The protein below binds the small molecule below.
Small molecule (SMILES): OC[C@H]1O[C@H](O[C@H]2[C@H](O)[C@@H](O)[C@@H](O[C@H]3[C@H](O)[C@@H](O)[C@@H](O[C@H]4[C@H](O)[C@@H](O)[C@@H](O)O[C@@H]4CO)O[C@@H]3CO)O[C@@H]2CO)[C@H](O)[C@@H](O)[C@@H]1O

Binding-site contacts:
Ligand atom O6 contacts residue ARG345 of chain 1.A at 3.0 Å.
Ligand atom O2 contacts residue ALA64 of chain 1.A at 3.3 Å.
Ligand atom O6 contacts residue GLU154 of chain 1.A at 2.7 Å (salt-bridge).
Ligand atom C2 contacts residue ARG67 of chain 1.A at 3.5 Å.
Ligand atom O2 contacts residue ARG67 of chain 1.A at 2.6 Å (salt-bridge).
Ligand atom O2 contacts residue GLU45 of chain 1.A at 3.6 Å (salt-bridge).
Ligand atom O1 contacts residue LYS43 of chain 1.A at 3.4 Å.
Ligand atom O6 contacts residue PRO155 of chain 1.A at 3.4 Å.
Ligand atom O4 contacts residue TRP341 of chain 1.A at 3.1 Å.
Ligand atom O2 contacts residue TYR342 of chain 1.A at 2.5 Å (h-bond).
Ligand atom O3 contacts residue ASP66 of chain 1.A at 2.7 Å (salt-bridge).
Ligand atom O3 contacts residue LYS16 of chain 1.A at 3.2 Å (salt-bridge).
Ligand atom O3 contacts residue GLU45 of chain 1.A at 3.3 Å.
Ligand atom O3 contacts residue TRP63 of chain 1.A at 3.5 Å (h-bond).
Ligand atom C5 contacts residue TRP341 of chain 1.A at 3.6 Å (hydrophobic).
Ligand atom O4 contacts residue TRP231 of chain 1.A at 3.1 Å.
Ligand atom O3 contacts residue ALA64 of chain 1.A at 3.3 Å.
Ligand atom O2 contacts residue GLU112 of chain 1.A at 3.6 Å (salt-bridge).
Ligand atom C6 contacts residue TRP341 of chain 1.A at 3.5 Å (hydrophobic).
Ligand atom C1 contacts residue GLU45 of chain 1.A at 3.5 Å.
Ligand atom C2 contacts residue TRP63 of chain 1.A at 3.5 Å (hydrophobic).
Ligand atom C2 contacts residue ASP66 of chain 1.A at 3.2 Å.
Ligand atom O2 contacts residue GLU46 of chain 1.A at 3.1 Å (salt-bridge).
Ligand atom C6 contacts residue TYR342 of chain 1.A at 3.5 Å (hydrophobic).
Ligand atom O2 contacts residue ASP66 of chain 1.A at 2.4 Å (salt-bridge).
Ligand atom O6 contacts residue TYR156 of chain 1.A at 3.2 Å (h-bond).
Ligand atom O4 contacts residue TYR156 of chain 1.A at 3.1 Å.
Ligand atom O4 contacts residue GLU45 of chain 1.A at 3.6 Å (salt-bridge).
Ligand atom O3 contacts residue TRP231 of chain 1.A at 3.4 Å.
Ligand atom C3 contacts residue ARG67 of chain 1.A at 3.6 Å.
Ligand atom C6 contacts residue GLU154 of chain 1.A at 3.1 Å.
Ligand atom C6 contacts residue TYR156 of chain 1.A at 3.0 Å (hydrophobic).
Ligand atom O2 contacts residue LYS43 of chain 1.A at 2.9 Å.
Ligand atom O4 contacts residue GLU46 of chain 1.A at 3.2 Å (salt-bridge).
Ligand atom C2 contacts residue GLU45 of chain 1.A at 3.0 Å.
Ligand atom O4 contacts residue ASP15 of chain 1.A at 2.8 Å (salt-bridge).
Ligand atom O3 contacts residue GLU112 of chain 1.A at 2.7 Å (salt-bridge).
Ligand atom O2 contacts residue TRP63 of chain 1.A at 3.2 Å (h-bond).
Ligand atom O3 contacts residue ARG67 of chain 1.A at 3.0 Å (salt-bridge).
Ligand atom C3 contacts residue ASP66 of chain 1.A at 3.4 Å.

Sequence of chain 1.A:
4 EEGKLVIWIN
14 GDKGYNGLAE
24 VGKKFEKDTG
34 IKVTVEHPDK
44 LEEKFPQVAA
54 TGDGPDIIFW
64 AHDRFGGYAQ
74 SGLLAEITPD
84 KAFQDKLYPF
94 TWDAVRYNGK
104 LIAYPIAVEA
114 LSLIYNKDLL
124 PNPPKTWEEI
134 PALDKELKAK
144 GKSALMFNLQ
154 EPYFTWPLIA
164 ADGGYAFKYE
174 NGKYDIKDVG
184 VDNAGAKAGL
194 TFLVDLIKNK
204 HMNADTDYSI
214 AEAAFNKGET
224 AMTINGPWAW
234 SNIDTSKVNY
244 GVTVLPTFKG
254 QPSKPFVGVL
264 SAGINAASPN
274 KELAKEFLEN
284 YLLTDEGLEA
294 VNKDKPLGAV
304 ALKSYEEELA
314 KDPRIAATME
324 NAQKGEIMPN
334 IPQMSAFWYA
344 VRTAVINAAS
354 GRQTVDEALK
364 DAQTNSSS